Binding-site contacts:
Ligand atom C25 contacts residue PRO132 of chain 1.B at 3.8 Å (hydrophobic).
Ligand atom C19 contacts residue TYR162 of chain 1.B at 3.8 Å (hydrophobic).
Ligand atom C24 contacts residue PRO132 of chain 1.B at 3.6 Å (hydrophobic).
Ligand atom C22 contacts residue TYR162 of chain 1.B at 3.8 Å (hydrophobic).
Ligand atom N34 contacts residue GLY39 of chain 1.A at 3.6 Å.
Ligand atom O28 contacts residue SER136 of chain 1.B at 3.6 Å.
Ligand atom C29 contacts residue GLY152 of chain 1.B at 3.2 Å.
Ligand atom N42 contacts residue PHE41 of chain 1.A at 2.5 Å (h-bond).
Ligand atom C23 contacts residue TYR131 of chain 1.B at 3.7 Å (hydrophobic).
Ligand atom C19 contacts residue ASP130 of chain 1.B at 3.4 Å.
Ligand atom C33 contacts residue ASP40 of chain 1.A at 3.3 Å.
Ligand atom N18 contacts residue TYR162 of chain 1.B at 3.3 Å.
Ligand atom N21 contacts residue TYR162 of chain 1.B at 3.6 Å.
Ligand atom N21 contacts residue SER161 of chain 1.B at 3.9 Å.
Ligand atom O37 contacts residue TYR162 of chain 1.B at 3.1 Å (h-bond).
Ligand atom C22 contacts residue TYR131 of chain 1.B at 3.1 Å (hydrophobic).
Ligand atom N26 contacts residue GLY152 of chain 1.B at 3.1 Å (h-bond).
Ligand atom N18 contacts residue ASP130 of chain 1.B at 2.9 Å (salt-bridge).
Ligand atom C27 contacts residue SER136 of chain 1.B at 3.6 Å.
Ligand atom C24 contacts residue TYR131 of chain 1.B at 3.4 Å (hydrophobic).
Ligand atom N34 contacts residue ASP40 of chain 1.A at 2.5 Å (salt-bridge).
Ligand atom N26 contacts residue TYR162 of chain 1.B at 3.6 Å (h-bond).
Ligand atom N26 contacts residue SER136 of chain 1.B at 3.3 Å (h-bond).
Ligand atom N21 contacts residue GLY160 of chain 1.B at 3.0 Å (h-bond).
Ligand atom C22 contacts residue ASP130 of chain 1.B at 3.5 Å.
Ligand atom O37 contacts residue GLY152 of chain 1.B at 3.7 Å.
Ligand atom C33 contacts residue ASN153 of chain 1.B at 3.3 Å.
Ligand atom N21 contacts residue ASP130 of chain 1.B at 2.6 Å (salt-bridge).
Ligand atom C13 contacts residue SO41 of chain 1.D at 2.9 Å.
Ligand atom C41 contacts residue PHE41 of chain 1.A at 3.1 Å (hydrophobic).
Ligand atom C30 contacts residue HIS52 of chain 1.B at 3.4 Å.
Ligand atom C27 contacts residue GLY152 of chain 1.B at 3.5 Å.
Ligand atom O28 contacts residue ALA133 of chain 1.B at 3.6 Å.
Ligand atom C38 contacts residue GLY154 of chain 1.B at 3.5 Å.
Ligand atom C25 contacts residue SER136 of chain 1.B at 3.1 Å.
Ligand atom C17 contacts residue ASP130 of chain 1.B at 3.7 Å.
Ligand atom C32 contacts residue HIS52 of chain 1.B at 3.6 Å.
Ligand atom C25 contacts residue ALA133 of chain 1.B at 3.4 Å (hydrophobic).
Ligand atom O37 contacts residue GLY154 of chain 1.B at 3.7 Å.
Ligand atom N14 contacts residue SO41 of chain 1.D at 3.7 Å.

The small molecule below binds the protein below.
Small molecule (SMILES): [H]/N=C(/N)N[C@@H]1CCCCNC(=O)[C@H](CCCCN)NC(=O)[C@@H](CCCCN)NC(=O)CNC(=O)CNC(=O)CNC1=O

Sequence of chain 1.A:
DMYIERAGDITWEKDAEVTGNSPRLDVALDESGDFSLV

Sequence of chain 1.B:
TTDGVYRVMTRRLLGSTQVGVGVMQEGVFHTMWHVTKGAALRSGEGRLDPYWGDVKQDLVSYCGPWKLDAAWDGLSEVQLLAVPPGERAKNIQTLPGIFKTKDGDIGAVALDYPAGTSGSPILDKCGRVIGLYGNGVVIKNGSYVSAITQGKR